The protein below binds the small molecule below.
Small molecule (SMILES): CC(=O)C(=O)O

Binding-site contacts:
Ligand atom OXT contacts residue TYR93 of chain 6.A at 3.9 Å.
Ligand atom CB contacts residue HIS95 of chain 6.A at 4.4 Å.
Ligand atom O contacts residue ASN299 of chain 6.A at 3.4 Å (h-bond).
Ligand atom O3 contacts residue TYR93 of chain 6.A at 3.6 Å.
Ligand atom O contacts residue MET132 of chain 6.A at 3.6 Å.
Ligand atom CA contacts residue HIS95 of chain 6.A at 3.9 Å.
Ligand atom C contacts residue LYS74 of chain 6.A at 3.7 Å.
Ligand atom O3 contacts residue HIS95 of chain 6.A at 2.8 Å (h-bond).
Ligand atom C contacts residue ASN299 of chain 6.A at 4.0 Å.
Ligand atom C contacts residue ARG15 of chain 6.A at 3.8 Å.
Ligand atom CA contacts residue LYS74 of chain 6.A at 4.0 Å.
Ligand atom OXT contacts residue ASN299 of chain 6.A at 4.0 Å.
Ligand atom O contacts residue ARG15 of chain 6.A at 2.9 Å (salt-bridge).
Ligand atom CB contacts residue TYR93 of chain 6.A at 3.8 Å (hydrophobic).
Ligand atom C contacts residue TYR93 of chain 6.A at 3.7 Å (hydrophobic).
Ligand atom OXT contacts residue ARG15 of chain 6.A at 3.1 Å (salt-bridge).
Ligand atom CA contacts residue TYR93 of chain 6.A at 3.7 Å (hydrophobic).
Ligand atom OXT contacts residue LYS74 of chain 6.A at 2.4 Å (salt-bridge).
Ligand atom O contacts residue TYR93 of chain 6.A at 4.1 Å.
Ligand atom CB contacts residue MET132 of chain 6.A at 4.4 Å (hydrophobic).
Ligand atom CB contacts residue LEU129 of chain 6.A at 3.6 Å (hydrophobic).
Ligand atom O3 contacts residue LYS74 of chain 6.A at 3.3 Å (salt-bridge).

Sequence of chain 6.A:
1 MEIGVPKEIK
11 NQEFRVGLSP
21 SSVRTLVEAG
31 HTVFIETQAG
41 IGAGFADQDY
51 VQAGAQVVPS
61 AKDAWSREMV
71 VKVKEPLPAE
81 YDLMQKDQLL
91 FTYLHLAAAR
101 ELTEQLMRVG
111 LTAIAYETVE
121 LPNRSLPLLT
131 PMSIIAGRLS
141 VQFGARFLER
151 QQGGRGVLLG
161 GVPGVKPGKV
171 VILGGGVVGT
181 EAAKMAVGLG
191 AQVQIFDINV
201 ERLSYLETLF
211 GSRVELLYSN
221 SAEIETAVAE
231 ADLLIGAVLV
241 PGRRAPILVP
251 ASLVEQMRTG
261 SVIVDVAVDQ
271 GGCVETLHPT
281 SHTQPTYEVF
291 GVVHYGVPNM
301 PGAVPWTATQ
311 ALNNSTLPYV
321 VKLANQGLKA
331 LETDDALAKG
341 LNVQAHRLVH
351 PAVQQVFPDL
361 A